Sequence of chain 1.G:
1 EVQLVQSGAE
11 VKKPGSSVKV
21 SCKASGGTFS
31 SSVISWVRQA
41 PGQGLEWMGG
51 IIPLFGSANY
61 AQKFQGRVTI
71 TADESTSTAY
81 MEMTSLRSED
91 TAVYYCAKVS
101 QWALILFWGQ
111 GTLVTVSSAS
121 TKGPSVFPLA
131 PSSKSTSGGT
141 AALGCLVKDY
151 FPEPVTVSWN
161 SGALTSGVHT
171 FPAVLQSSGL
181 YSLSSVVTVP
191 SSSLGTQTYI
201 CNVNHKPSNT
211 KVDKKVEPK

Sequence of chain 1.F:
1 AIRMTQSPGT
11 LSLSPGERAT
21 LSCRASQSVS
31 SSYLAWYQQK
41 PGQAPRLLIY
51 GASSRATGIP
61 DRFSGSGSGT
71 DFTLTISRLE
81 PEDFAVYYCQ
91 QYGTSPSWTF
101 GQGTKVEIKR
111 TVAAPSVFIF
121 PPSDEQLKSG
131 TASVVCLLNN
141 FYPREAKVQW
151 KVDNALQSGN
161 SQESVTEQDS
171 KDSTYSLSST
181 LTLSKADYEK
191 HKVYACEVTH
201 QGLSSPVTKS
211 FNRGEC

Sequence of chain 1.A:
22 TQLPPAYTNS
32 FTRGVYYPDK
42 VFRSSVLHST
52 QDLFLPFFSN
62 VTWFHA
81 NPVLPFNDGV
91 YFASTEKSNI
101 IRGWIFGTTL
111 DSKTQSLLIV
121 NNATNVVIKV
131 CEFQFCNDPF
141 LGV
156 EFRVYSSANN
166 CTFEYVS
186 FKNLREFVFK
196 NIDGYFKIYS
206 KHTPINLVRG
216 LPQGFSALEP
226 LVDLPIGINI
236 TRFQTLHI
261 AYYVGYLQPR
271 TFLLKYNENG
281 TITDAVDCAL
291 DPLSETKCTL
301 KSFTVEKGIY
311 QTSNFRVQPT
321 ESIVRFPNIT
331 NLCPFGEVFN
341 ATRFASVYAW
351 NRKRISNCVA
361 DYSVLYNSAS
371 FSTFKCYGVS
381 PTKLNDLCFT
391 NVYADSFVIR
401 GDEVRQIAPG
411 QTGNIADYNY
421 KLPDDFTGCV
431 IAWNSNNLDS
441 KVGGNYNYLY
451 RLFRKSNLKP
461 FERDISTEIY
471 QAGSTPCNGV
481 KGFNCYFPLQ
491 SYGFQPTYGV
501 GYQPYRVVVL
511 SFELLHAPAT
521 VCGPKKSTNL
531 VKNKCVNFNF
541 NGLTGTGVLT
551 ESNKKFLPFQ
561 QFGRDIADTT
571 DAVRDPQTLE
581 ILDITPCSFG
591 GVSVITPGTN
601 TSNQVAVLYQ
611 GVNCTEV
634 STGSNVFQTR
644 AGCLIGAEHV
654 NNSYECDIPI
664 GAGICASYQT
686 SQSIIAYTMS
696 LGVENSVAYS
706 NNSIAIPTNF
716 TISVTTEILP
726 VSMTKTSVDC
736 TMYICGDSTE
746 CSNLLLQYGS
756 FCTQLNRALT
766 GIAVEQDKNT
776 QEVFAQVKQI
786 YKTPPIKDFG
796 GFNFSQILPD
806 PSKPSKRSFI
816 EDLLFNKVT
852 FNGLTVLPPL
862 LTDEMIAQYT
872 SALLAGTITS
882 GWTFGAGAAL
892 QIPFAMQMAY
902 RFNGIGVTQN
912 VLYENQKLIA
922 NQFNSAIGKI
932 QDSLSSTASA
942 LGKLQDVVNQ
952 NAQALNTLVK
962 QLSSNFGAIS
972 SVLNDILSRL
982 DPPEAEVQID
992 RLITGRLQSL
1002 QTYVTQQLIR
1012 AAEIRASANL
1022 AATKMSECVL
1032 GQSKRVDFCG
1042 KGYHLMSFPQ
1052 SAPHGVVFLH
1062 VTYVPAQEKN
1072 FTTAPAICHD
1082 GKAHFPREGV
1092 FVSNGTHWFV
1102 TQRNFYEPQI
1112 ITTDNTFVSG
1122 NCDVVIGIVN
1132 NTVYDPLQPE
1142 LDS

The small molecule below binds the protein below.
Small molecule (SMILES): CC(=O)N[C@H]1[C@H](O[C@H]2[C@H](O)[C@@H](NC(C)=O)CO[C@@H]2CO[C@@H]2O[C@@H](C)[C@@H](O)[C@@H](O)[C@@H]2O)O[C@H](CO)[C@@H](O[C@@H]2O[C@H](CO)[C@@H](O)[C@H](O[C@H]3O[C@H](CO)[C@@H](O)[C@H](O)[C@@H]3O[C@H]3O[C@H](CO)[C@@H](O)[C@H](O)[C@@H]3O)[C@@H]2O)[C@@H]1O

Binding-site contacts:
Ligand atom C7 contacts residue ASN340 of chain 1.B at 3.6 Å.
Ligand atom O5 contacts residue TYR502 of chain 1.A at 3.6 Å.
Ligand atom O5 contacts residue PHE107 of chain 1.G at 4.1 Å.
Ligand atom O5 contacts residue ASN340 of chain 1.B at 2.3 Å (h-bond).
Ligand atom O7 contacts residue THR57 of chain 1.F at 3.3 Å (h-bond).
Ligand atom C7 contacts residue ILE105 of chain 1.G at 3.9 Å (hydrophobic).
Ligand atom C7 contacts residue LEU438 of chain 1.B at 4.1 Å (hydrophobic).
Ligand atom O7 contacts residue ILE105 of chain 1.G at 3.5 Å.
Ligand atom O2 contacts residue SER370 of chain 1.B at 4.2 Å.
Ligand atom O5 contacts residue ALA103 of chain 1.G at 3.7 Å.
Ligand atom C8 contacts residue ILE105 of chain 1.G at 3.7 Å (hydrophobic).
Ligand atom C3 contacts residue TYR50 of chain 1.F at 3.5 Å (hydrophobic).
Ligand atom C5 contacts residue ASN340 of chain 1.B at 3.6 Å.
Ligand atom C8 contacts residue ALA341 of chain 1.B at 3.4 Å (hydrophobic).
Ligand atom O7 contacts residue LEU438 of chain 1.B at 3.9 Å.
Ligand atom C6 contacts residue THR28 of chain 1.G at 3.7 Å.
Ligand atom O3 contacts residue SER368 of chain 1.B at 3.1 Å (h-bond).
Ligand atom C1 contacts residue ASN340 of chain 1.B at 1.4 Å.
Ligand atom C6 contacts residue ALA369 of chain 1.B at 3.9 Å (hydrophobic).
Ligand atom N2 contacts residue ASN340 of chain 1.B at 3.0 Å (h-bond).
Ligand atom C4 contacts residue ASN340 of chain 1.B at 4.2 Å.
Ligand atom O7 contacts residue ARG506 of chain 1.B at 3.5 Å (salt-bridge).
Ligand atom C8 contacts residue PHE107 of chain 1.G at 3.9 Å (hydrophobic).
Ligand atom C6 contacts residue VAL2 of chain 1.G at 3.9 Å (hydrophobic).
Ligand atom C8 contacts residue LEU438 of chain 1.B at 3.8 Å (hydrophobic).
Ligand atom O7 contacts residue ASN340 of chain 1.B at 3.8 Å.
Ligand atom C3 contacts residue ASN340 of chain 1.B at 3.8 Å.
Ligand atom O4 contacts residue VAL364 of chain 1.B at 3.9 Å.
Ligand atom N2 contacts residue TYR50 of chain 1.F at 3.5 Å (h-bond).
Ligand atom C6 contacts residue PHE107 of chain 1.G at 3.9 Å (hydrophobic).
Ligand atom C5 contacts residue ILE105 of chain 1.G at 3.9 Å (hydrophobic).
Ligand atom C6 contacts residue ILE105 of chain 1.G at 4.0 Å (hydrophobic).
Ligand atom C2 contacts residue TYR50 of chain 1.F at 4.0 Å (hydrophobic).
Ligand atom O3 contacts residue TYR50 of chain 1.F at 3.9 Å.
Ligand atom C8 contacts residue ASN340 of chain 1.B at 4.1 Å.
Ligand atom C2 contacts residue ASN340 of chain 1.B at 2.5 Å.
Ligand atom C6 contacts residue SER100 of chain 1.G at 4.2 Å.
Ligand atom C7 contacts residue ARG506 of chain 1.B at 3.9 Å.
Ligand atom O6 contacts residue ALA103 of chain 1.G at 4.1 Å.
Ligand atom C8 contacts residue ARG506 of chain 1.B at 3.4 Å.

Sequence of chain 1.B:
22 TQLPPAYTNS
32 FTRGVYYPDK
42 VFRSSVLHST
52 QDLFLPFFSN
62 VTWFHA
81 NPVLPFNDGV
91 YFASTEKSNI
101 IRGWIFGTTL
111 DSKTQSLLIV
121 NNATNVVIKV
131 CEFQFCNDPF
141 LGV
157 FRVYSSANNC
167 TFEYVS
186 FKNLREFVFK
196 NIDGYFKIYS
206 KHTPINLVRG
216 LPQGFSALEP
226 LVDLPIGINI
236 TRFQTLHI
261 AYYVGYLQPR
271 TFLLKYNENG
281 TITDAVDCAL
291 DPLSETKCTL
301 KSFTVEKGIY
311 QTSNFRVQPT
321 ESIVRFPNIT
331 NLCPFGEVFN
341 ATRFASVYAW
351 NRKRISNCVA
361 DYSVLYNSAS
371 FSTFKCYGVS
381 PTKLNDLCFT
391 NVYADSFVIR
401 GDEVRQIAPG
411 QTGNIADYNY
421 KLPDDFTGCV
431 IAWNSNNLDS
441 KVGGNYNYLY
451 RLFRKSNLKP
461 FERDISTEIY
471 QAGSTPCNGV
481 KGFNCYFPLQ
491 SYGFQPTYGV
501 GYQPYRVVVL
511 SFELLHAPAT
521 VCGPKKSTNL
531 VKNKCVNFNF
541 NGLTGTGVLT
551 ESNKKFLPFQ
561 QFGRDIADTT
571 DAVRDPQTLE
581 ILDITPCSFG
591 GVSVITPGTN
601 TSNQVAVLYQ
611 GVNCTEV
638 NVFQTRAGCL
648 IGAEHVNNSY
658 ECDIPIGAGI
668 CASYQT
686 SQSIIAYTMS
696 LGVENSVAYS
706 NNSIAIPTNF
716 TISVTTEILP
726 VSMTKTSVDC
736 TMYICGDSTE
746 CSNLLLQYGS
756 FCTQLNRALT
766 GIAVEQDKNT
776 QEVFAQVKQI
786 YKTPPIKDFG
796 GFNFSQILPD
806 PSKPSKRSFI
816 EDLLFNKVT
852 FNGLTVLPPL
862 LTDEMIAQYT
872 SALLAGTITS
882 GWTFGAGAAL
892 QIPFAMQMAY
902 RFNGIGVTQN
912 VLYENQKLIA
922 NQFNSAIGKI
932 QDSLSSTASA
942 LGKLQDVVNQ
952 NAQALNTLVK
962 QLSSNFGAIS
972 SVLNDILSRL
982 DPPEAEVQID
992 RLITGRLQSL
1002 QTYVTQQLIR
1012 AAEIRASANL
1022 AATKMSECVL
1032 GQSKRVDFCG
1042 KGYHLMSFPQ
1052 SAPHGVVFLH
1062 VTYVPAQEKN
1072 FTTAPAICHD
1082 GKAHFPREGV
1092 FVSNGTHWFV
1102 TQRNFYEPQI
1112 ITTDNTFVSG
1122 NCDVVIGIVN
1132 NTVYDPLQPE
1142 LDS